Binding-site contacts:
Ligand atom C3 contacts residue HIS60 of chain 1.A at 1.5 Å.
Ligand atom C1 contacts residue SER235 of chain 1.A at 3.6 Å.
Ligand atom O contacts residue GLY237 of chain 1.A at 3.1 Å (h-bond).
Ligand atom OE1 contacts residue GLN213 of chain 1.A at 3.5 Å (h-bond).
Ligand atom N1 contacts residue TYR106 of chain 1.A at 3.0 Å (h-bond).
Ligand atom CG1 contacts residue GLN213 of chain 1.A at 3.6 Å.
Ligand atom N contacts residue LYS187 of chain 1.A at 3.5 Å (salt-bridge).
Ligand atom CD1 contacts residue CYS212 of chain 1.A at 3.6 Å (hydrophobic).
Ligand atom O contacts residue TRP236 of chain 1.A at 3.5 Å.
Ligand atom NH1 contacts residue ASP210 of chain 1.A at 3.1 Å (salt-bridge).
Ligand atom CB contacts residue GLN213 of chain 1.A at 3.5 Å.
Ligand atom NH2 contacts residue GLY237 of chain 1.A at 3.5 Å.
Ligand atom CA1 contacts residue SER235 of chain 1.A at 3.4 Å.
Ligand atom O2 contacts residue SER216 of chain 1.A at 2.3 Å (h-bond).
Ligand atom O2 contacts residue GLY214 of chain 1.A at 3.0 Å (h-bond).
Ligand atom O1 contacts residue GLN213 of chain 1.A at 2.9 Å (h-bond).
Ligand atom CA2 contacts residue SER216 of chain 1.A at 2.4 Å.
Ligand atom CZ contacts residue ALA211 of chain 1.A at 2.8 Å (hydrophobic).
Ligand atom NE contacts residue ALA211 of chain 1.A at 3.3 Å (h-bond).
Ligand atom N2 contacts residue SER216 of chain 1.A at 2.8 Å (h-bond).
Ligand atom CB1 contacts residue CYS212 of chain 1.A at 3.2 Å (hydrophobic).
Ligand atom C3 contacts residue SER216 of chain 1.A at 2.3 Å.
Ligand atom O2 contacts residue ASP215 of chain 1.A at 3.4 Å (salt-bridge).
Ligand atom C2 contacts residue HIS60 of chain 1.A at 2.7 Å.
Ligand atom CA1 contacts residue TYR106 of chain 1.A at 3.4 Å (hydrophobic).
Ligand atom NH2 contacts residue ALA211 of chain 1.A at 3.1 Å (h-bond).
Ligand atom CB1 contacts residue SER216 of chain 1.A at 2.8 Å.
Ligand atom NH2 contacts residue GLY239 of chain 1.A at 3.5 Å (h-bond).
Ligand atom CG1 contacts residue CYS212 of chain 1.A at 3.3 Å (hydrophobic).
Ligand atom CA1 contacts residue TRP236 of chain 1.A at 3.7 Å (hydrophobic).
Ligand atom N2 contacts residue HIS60 of chain 1.A at 3.0 Å (h-bond).
Ligand atom N2 contacts residue SER235 of chain 1.A at 2.9 Å (h-bond).
Ligand atom CA2 contacts residue HIS60 of chain 1.A at 3.5 Å.
Ligand atom N contacts residue GLY237 of chain 1.A at 3.1 Å (h-bond).
Ligand atom O contacts residue GLN213 of chain 1.A at 3.6 Å.
Ligand atom OE2 contacts residue GLY239 of chain 1.A at 3.2 Å (h-bond).
Ligand atom NH2 contacts residue ASP210 of chain 1.A at 3.1 Å (salt-bridge).
Ligand atom C1 contacts residue HIS60 of chain 1.A at 3.6 Å.
Ligand atom NH1 contacts residue ALA211 of chain 1.A at 2.8 Å (h-bond).
Ligand atom C2 contacts residue SER216 of chain 1.A at 1.4 Å.

Sequence of chain 1.A:
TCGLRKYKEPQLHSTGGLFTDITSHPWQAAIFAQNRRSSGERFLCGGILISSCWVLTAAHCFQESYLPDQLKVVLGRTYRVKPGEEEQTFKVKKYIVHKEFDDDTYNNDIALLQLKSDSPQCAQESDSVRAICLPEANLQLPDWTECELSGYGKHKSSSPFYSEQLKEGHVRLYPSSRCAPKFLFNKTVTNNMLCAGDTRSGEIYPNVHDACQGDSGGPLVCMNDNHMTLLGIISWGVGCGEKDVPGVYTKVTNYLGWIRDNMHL

A small-molecule ligand and the protein it binds are described below.
Small molecule (SMILES): NC(=[NH2+])NCCC[C@H](NC(=O)CNC(=O)[C@@H](N)CCC(=O)O)[C@H](O)CCl